Sequence of chain 1.A:
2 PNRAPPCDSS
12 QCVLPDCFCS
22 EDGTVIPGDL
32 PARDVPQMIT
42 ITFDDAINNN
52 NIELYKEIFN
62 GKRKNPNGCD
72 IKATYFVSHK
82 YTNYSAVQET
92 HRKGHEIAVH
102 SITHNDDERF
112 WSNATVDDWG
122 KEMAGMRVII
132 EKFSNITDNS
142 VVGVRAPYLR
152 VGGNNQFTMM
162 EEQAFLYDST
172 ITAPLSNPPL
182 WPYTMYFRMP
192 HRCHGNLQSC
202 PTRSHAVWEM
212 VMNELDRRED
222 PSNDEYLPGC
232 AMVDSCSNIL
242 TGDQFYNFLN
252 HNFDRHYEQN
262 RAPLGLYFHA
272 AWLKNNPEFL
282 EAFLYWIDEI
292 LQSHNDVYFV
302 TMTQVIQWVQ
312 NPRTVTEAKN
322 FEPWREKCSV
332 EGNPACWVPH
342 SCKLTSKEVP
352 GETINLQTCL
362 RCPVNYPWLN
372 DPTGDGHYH

Binding-site contacts:
Ligand atom C3 contacts residue TRP338 of chain 1.A at 3.6 Å (hydrophobic).
Ligand atom C1 contacts residue GLN358 of chain 1.A at 4.2 Å.
Ligand atom O6 contacts residue ALA87 of chain 1.A at 4.0 Å.
Ligand atom C5 contacts residue ASN84 of chain 1.A at 3.5 Å.
Ligand atom C7 contacts residue ASN84 of chain 1.A at 3.1 Å.
Ligand atom C7 contacts residue ASN50 of chain 1.A at 3.1 Å.
Ligand atom O5 contacts residue ALA87 of chain 1.A at 3.6 Å.
Ligand atom O5 contacts residue PRO340 of chain 1.A at 4.0 Å.
Ligand atom O7 contacts residue PRO335 of chain 1.A at 3.2 Å.
Ligand atom C8 contacts residue ASN50 of chain 1.A at 3.6 Å.
Ligand atom C2 contacts residue ASN84 of chain 1.A at 2.5 Å.
Ligand atom C5 contacts residue SER86 of chain 1.A at 4.0 Å.
Ligand atom C7 contacts residue GLN358 of chain 1.A at 3.9 Å.
Ligand atom O3 contacts residue TRP338 of chain 1.A at 3.1 Å (h-bond).
Ligand atom O7 contacts residue ASN50 of chain 1.A at 3.0 Å (h-bond).
Ligand atom O5 contacts residue ASN84 of chain 1.A at 2.2 Å (h-bond).
Ligand atom C2 contacts residue TRP338 of chain 1.A at 3.8 Å (hydrophobic).
Ligand atom C4 contacts residue ASN84 of chain 1.A at 4.2 Å.
Ligand atom N2 contacts residue ASN50 of chain 1.A at 3.7 Å.
Ligand atom O7 contacts residue ASN84 of chain 1.A at 2.8 Å (h-bond).
Ligand atom C4 contacts residue TRP338 of chain 1.A at 3.3 Å (hydrophobic).
Ligand atom O4 contacts residue TRP338 of chain 1.A at 4.1 Å.
Ligand atom C1 contacts residue ASN84 of chain 1.A at 1.4 Å.
Ligand atom C7 contacts residue PRO335 of chain 1.A at 3.9 Å (hydrophobic).
Ligand atom C2 contacts residue ASN50 of chain 1.A at 4.0 Å.
Ligand atom O5 contacts residue ILE53 of chain 1.A at 3.9 Å.
Ligand atom C5 contacts residue PRO340 of chain 1.A at 4.2 Å (hydrophobic).
Ligand atom C5 contacts residue ALA87 of chain 1.A at 4.2 Å (hydrophobic).
Ligand atom C8 contacts residue GLN358 of chain 1.A at 3.5 Å.
Ligand atom N2 contacts residue GLN358 of chain 1.A at 3.9 Å.
Ligand atom O7 contacts residue CYS337 of chain 1.A at 3.7 Å.
Ligand atom C8 contacts residue PRO335 of chain 1.A at 4.0 Å (hydrophobic).
Ligand atom O4 contacts residue PRO340 of chain 1.A at 3.8 Å.
Ligand atom O5 contacts residue SER86 of chain 1.A at 4.2 Å.
Ligand atom N2 contacts residue ASN84 of chain 1.A at 3.0 Å (h-bond).
Ligand atom O7 contacts residue GLN358 of chain 1.A at 4.2 Å.
Ligand atom C3 contacts residue ASN84 of chain 1.A at 3.8 Å.
Ligand atom C8 contacts residue GLU90 of chain 1.A at 3.9 Å.
Ligand atom C6 contacts residue SER86 of chain 1.A at 4.0 Å.
Ligand atom C6 contacts residue ALA87 of chain 1.A at 3.8 Å (hydrophobic).

A protein and the small-molecule ligand that binds it are described below.
Small molecule (SMILES): CC(=O)N[C@H]1[C@H](O[C@H]2[C@H](O)[C@@H](NC(C)=O)CO[C@@H]2CO)O[C@H](CO)[C@@H](O)[C@@H]1O